Sequence of chain 1.C:
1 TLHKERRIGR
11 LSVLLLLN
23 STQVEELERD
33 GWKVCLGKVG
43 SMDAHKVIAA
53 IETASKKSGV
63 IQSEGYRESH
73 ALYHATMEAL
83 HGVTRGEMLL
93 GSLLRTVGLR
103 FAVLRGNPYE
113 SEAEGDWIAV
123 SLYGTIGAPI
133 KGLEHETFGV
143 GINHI

This small molecule binds to this protein.
Small molecule (SMILES): N[C@@H](Cc1c[nH]c[nH+]1)C(=O)O

Sequence of chain 1.D:
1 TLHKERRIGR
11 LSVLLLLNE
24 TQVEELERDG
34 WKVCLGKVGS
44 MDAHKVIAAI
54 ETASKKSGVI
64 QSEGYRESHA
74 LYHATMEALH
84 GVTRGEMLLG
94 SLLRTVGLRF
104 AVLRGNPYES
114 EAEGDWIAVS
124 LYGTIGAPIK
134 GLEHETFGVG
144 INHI

Sequence of chain 3.C:
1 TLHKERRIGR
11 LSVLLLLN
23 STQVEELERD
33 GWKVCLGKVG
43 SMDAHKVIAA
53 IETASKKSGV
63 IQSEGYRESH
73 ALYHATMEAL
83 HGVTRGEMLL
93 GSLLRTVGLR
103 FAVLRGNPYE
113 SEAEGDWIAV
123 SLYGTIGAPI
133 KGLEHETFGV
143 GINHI

Binding-site contacts:
Ligand atom CE1 contacts residue GLY129 of chain 1.C at 4.0 Å.
Ligand atom CD2 contacts residue GLY129 of chain 1.C at 3.6 Å.
Ligand atom CA contacts residue TYR75 of chain 3.C at 3.6 Å (hydrophobic).
Ligand atom NE2 contacts residue ALA130 of chain 1.C at 3.4 Å (h-bond).
Ligand atom CB contacts residue TYR68 of chain 3.C at 3.9 Å (hydrophobic).
Ligand atom N contacts residue HIS76 of chain 3.C at 3.1 Å (h-bond).
Ligand atom N contacts residue HIS72 of chain 3.C at 3.1 Å.
Ligand atom ND1 contacts residue GLY129 of chain 1.C at 3.7 Å.
Ligand atom NE2 contacts residue GLY129 of chain 1.C at 3.9 Å.
Ligand atom O contacts residue ARG87 of chain 1.C at 2.9 Å (salt-bridge).
Ligand atom CA contacts residue HIS76 of chain 3.C at 3.7 Å.
Ligand atom C contacts residue HIS76 of chain 3.C at 3.8 Å.
Ligand atom OXT contacts residue ARG97 of chain 1.C at 2.8 Å (salt-bridge).
Ligand atom C contacts residue ARG87 of chain 1.C at 3.6 Å.
Ligand atom C contacts residue HIS137 of chain 1.C at 3.8 Å.
Ligand atom CE1 contacts residue TYR68 of chain 3.C at 3.6 Å (hydrophobic).
Ligand atom O contacts residue HIS137 of chain 1.C at 3.1 Å (h-bond).
Ligand atom CB contacts residue GLY129 of chain 1.C at 3.7 Å.
Ligand atom CE1 contacts residue ALA130 of chain 1.C at 3.4 Å (hydrophobic).
Ligand atom CG contacts residue TYR75 of chain 3.C at 3.9 Å (hydrophobic).
Ligand atom C contacts residue MG1 of chain 1.E at 3.0 Å.
Ligand atom CD2 contacts residue TYR75 of chain 3.C at 3.5 Å (hydrophobic).
Ligand atom CG contacts residue GLY129 of chain 1.C at 3.5 Å.
Ligand atom N contacts residue TYR68 of chain 3.C at 3.3 Å (h-bond).
Ligand atom C contacts residue ARG97 of chain 1.C at 3.9 Å.
Ligand atom OXT contacts residue ILE128 of chain 1.C at 3.6 Å.
Ligand atom ND1 contacts residue ALA130 of chain 1.C at 3.6 Å.
Ligand atom O contacts residue MG1 of chain 1.E at 2.1 Å.
Ligand atom O contacts residue HIS76 of chain 3.C at 3.2 Å (h-bond).
Ligand atom ND1 contacts residue TYR68 of chain 3.C at 2.7 Å (h-bond).
Ligand atom N contacts residue HIS137 of chain 1.C at 3.6 Å (h-bond).
Ligand atom CG contacts residue ALA130 of chain 1.C at 3.7 Å (hydrophobic).
Ligand atom CA contacts residue MG1 of chain 1.E at 3.2 Å.
Ligand atom NE2 contacts residue TYR75 of chain 3.C at 3.4 Å.
Ligand atom CD2 contacts residue ALA130 of chain 1.C at 3.6 Å (hydrophobic).
Ligand atom N contacts residue MG1 of chain 1.E at 2.4 Å.
Ligand atom CG contacts residue TYR68 of chain 3.C at 3.7 Å (hydrophobic).
Ligand atom N contacts residue TYR75 of chain 3.C at 3.9 Å.
Ligand atom OXT contacts residue ARG87 of chain 1.C at 2.9 Å (salt-bridge).
Ligand atom CD2 contacts residue ARG97 of chain 1.C at 3.8 Å.